This protein binds this small molecule.
Small molecule (SMILES): O=C(O)C1=C[C@H](O)[C@@H](OS(=O)(=O)O)[C@H](O[C@H]2[C@H](O)[C@@H](NS(=O)(=O)O)[C@@H](O[C@H]3[C@H](O)[C@@H](OS(=O)(=O)O)[C@H](O[C@H]4[C@H](O)[C@@H](NS(=O)(=O)O)[C@@H](O)O[C@@H]4COS(=O)(=O)O)O[C@H]3C(=O)O)O[C@@H]2COS(=O)(=O)O)O1

Sequence of chain 1.A:
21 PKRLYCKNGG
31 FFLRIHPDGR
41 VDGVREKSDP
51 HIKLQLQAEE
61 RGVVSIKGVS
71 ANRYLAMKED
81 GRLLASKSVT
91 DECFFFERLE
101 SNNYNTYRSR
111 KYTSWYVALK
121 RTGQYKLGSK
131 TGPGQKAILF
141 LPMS

Binding-site contacts:
Ligand atom O3S contacts residue ARG121 of chain 1.A at 3.1 Å (salt-bridge).
Ligand atom C4 contacts residue ARG121 of chain 1.A at 4.5 Å.
Ligand atom S contacts residue GLN135 of chain 1.A at 3.7 Å.
Ligand atom O3 contacts residue LYS126 of chain 1.A at 4.3 Å.
Ligand atom C3 contacts residue ASN28 of chain 1.A at 3.3 Å.
Ligand atom O1S contacts residue ARG121 of chain 1.A at 4.4 Å.
Ligand atom C2 contacts residue ASN28 of chain 1.A at 3.9 Å.
Ligand atom O1S contacts residue LYS120 of chain 1.A at 3.6 Å.
Ligand atom O2S contacts residue GLN135 of chain 1.A at 3.6 Å.
Ligand atom O3 contacts residue LYS136 of chain 1.A at 3.9 Å.
Ligand atom O3 contacts residue ARG121 of chain 1.A at 3.9 Å.
Ligand atom O3S contacts residue GLN135 of chain 1.A at 3.3 Å.
Ligand atom O1S contacts residue GLN135 of chain 1.A at 3.4 Å.
Ligand atom S1 contacts residue LYS126 of chain 1.A at 3.7 Å.
Ligand atom O4 contacts residue LYS136 of chain 1.A at 4.3 Å.
Ligand atom S contacts residue ALA137 of chain 1.A at 4.1 Å.
Ligand atom O1S contacts residue LEU119 of chain 1.A at 4.2 Å.
Ligand atom O1S contacts residue LYS126 of chain 1.A at 2.9 Å (salt-bridge).
Ligand atom O3 contacts residue ASN28 of chain 1.A at 2.7 Å (h-bond).
Ligand atom S1 contacts residue ARG121 of chain 1.A at 4.1 Å.
Ligand atom O2S contacts residue LYS136 of chain 1.A at 3.3 Å (salt-bridge).
Ligand atom O2S contacts residue LYS126 of chain 1.A at 3.8 Å.
Ligand atom O3S contacts residue ALA137 of chain 1.A at 4.2 Å.
Ligand atom C2 contacts residue LYS136 of chain 1.A at 4.4 Å.
Ligand atom S contacts residue LYS126 of chain 1.A at 3.9 Å.
Ligand atom O3S contacts residue LYS120 of chain 1.A at 3.8 Å.
Ligand atom O2S contacts residue LYS120 of chain 1.A at 3.2 Å.
Ligand atom O2S contacts residue ASN28 of chain 1.A at 3.7 Å.
Ligand atom S contacts residue LYS136 of chain 1.A at 3.7 Å.
Ligand atom S1 contacts residue ASN28 of chain 1.A at 3.9 Å.
Ligand atom O1S contacts residue ALA137 of chain 1.A at 3.5 Å.
Ligand atom S1 contacts residue LYS120 of chain 1.A at 4.0 Å.
Ligand atom O3S contacts residue LYS136 of chain 1.A at 2.9 Å (salt-bridge).
Ligand atom O2S contacts residue LYS126 of chain 1.A at 4.1 Å.
Ligand atom O6A contacts residue ARG121 of chain 1.A at 3.6 Å.
Ligand atom O1S contacts residue LYS126 of chain 1.A at 2.9 Å (salt-bridge).
Ligand atom O2S contacts residue ALA137 of chain 1.A at 2.8 Å (h-bond).
Ligand atom O1S contacts residue ASN28 of chain 1.A at 3.3 Å (h-bond).
Ligand atom O3S contacts residue ASN28 of chain 1.A at 3.4 Å (h-bond).
Ligand atom N2 contacts residue LYS126 of chain 1.A at 3.5 Å (salt-bridge).